This protein binds this small molecule.
Small molecule (SMILES): OC[C@H]1O[C@@H](O)[C@@H](O)[C@@H](O)[C@@H]1O

Sequence of chain 29.D:
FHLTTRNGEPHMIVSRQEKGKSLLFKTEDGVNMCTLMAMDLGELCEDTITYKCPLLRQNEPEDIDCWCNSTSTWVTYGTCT

Binding-site contacts:
Ligand atom O3 contacts residue BMA1 of chain 29.V at 1.1 Å.
Ligand atom O2 contacts residue NAG1 of chain 29.T at 3.4 Å (h-bond).
Ligand atom C2 contacts residue NAG1 of chain 29.T at 2.9 Å.
Ligand atom C2 contacts residue HIS2 of chain 29.D at 4.5 Å.
Ligand atom C3 contacts residue BMA1 of chain 29.V at 2.5 Å.
Ligand atom C2 contacts residue BMA1 of chain 29.V at 3.2 Å.
Ligand atom C5 contacts residue NAG1 of chain 29.T at 3.8 Å.
Ligand atom O4 contacts residue BMA1 of chain 29.V at 4.0 Å.
Ligand atom O5 contacts residue NAG1 of chain 29.T at 2.5 Å (h-bond).
Ligand atom C1 contacts residue NAG1 of chain 29.T at 1.7 Å.
Ligand atom O2 contacts residue BMA1 of chain 29.V at 3.0 Å (h-bond).
Ligand atom C3 contacts residue NAG1 of chain 29.T at 4.1 Å.
Ligand atom C4 contacts residue BMA1 of chain 29.V at 3.6 Å.
Ligand atom O2 contacts residue HIS2 of chain 29.D at 3.4 Å (h-bond).
Ligand atom O6 contacts residue NAG1 of chain 29.T at 4.5 Å.